The protein below binds the small molecule below.
Small molecule (SMILES): Nc1nc2c(ncn2[C@@H]2O[C@H](CO[P](=O)(O)O[P](=O)(O)NP(=O)(O)O)[C@@H](O)[C@H]2O)c(=O)[nH]1

Binding-site contacts:
Ligand atom O1A contacts residue SER17 of chain 1.A at 3.3 Å (h-bond).
Ligand atom O4' contacts residue LYS117 of chain 1.A at 3.2 Å (salt-bridge).
Ligand atom O2G contacts residue MG1 of chain 1.B at 2.2 Å.
Ligand atom O2' contacts residue PHE28 of chain 1.A at 3.2 Å.
Ligand atom O1B contacts residue LYS16 of chain 1.A at 2.9 Å (salt-bridge).
Ligand atom O2A contacts residue GLN32 of chain 1.A at 3.2 Å.
Ligand atom N1 contacts residue ASP119 of chain 1.A at 2.8 Å (salt-bridge).
Ligand atom O3G contacts residue SER12 of chain 1.A at 3.4 Å.
Ligand atom PG contacts residue MG1 of chain 1.B at 3.4 Å.
Ligand atom O1G contacts residue SER34 of chain 1.A at 2.8 Å (h-bond).
Ligand atom C8 contacts residue SER18 of chain 1.A at 3.3 Å.
Ligand atom O1B contacts residue ALA13 of chain 1.A at 3.5 Å (h-bond).
Ligand atom O1B contacts residue GLY15 of chain 1.A at 2.9 Å (h-bond).
Ligand atom N3B contacts residue ALA13 of chain 1.A at 3.0 Å (h-bond).
Ligand atom O2B contacts residue SER17 of chain 1.A at 2.9 Å (h-bond).
Ligand atom O6 contacts residue SER146 of chain 1.A at 3.4 Å.
Ligand atom O1B contacts residue VAL14 of chain 1.A at 3.3 Å (h-bond).
Ligand atom N1 contacts residue LYS148 of chain 1.A at 3.5 Å.
Ligand atom O6 contacts residue ALA147 of chain 1.A at 2.9 Å (h-bond).
Ligand atom O1A contacts residue SER18 of chain 1.A at 2.8 Å (h-bond).
Ligand atom N2 contacts residue ASP119 of chain 1.A at 2.9 Å (salt-bridge).
Ligand atom O2B contacts residue MG1 of chain 1.B at 2.2 Å.
Ligand atom O2' contacts residue HIS29 of chain 1.A at 2.8 Å (h-bond).
Ligand atom PB contacts residue LYS16 of chain 1.A at 3.5 Å.
Ligand atom O6 contacts residue ASP119 of chain 1.A at 3.3 Å (salt-bridge).
Ligand atom O3A contacts residue GLY15 of chain 1.A at 3.2 Å (h-bond).
Ligand atom O2B contacts residue LYS16 of chain 1.A at 3.4 Å (salt-bridge).
Ligand atom O3G contacts residue LYS16 of chain 1.A at 2.6 Å (salt-bridge).
Ligand atom O3' contacts residue GLU30 of chain 1.A at 2.9 Å (salt-bridge).
Ligand atom O2G contacts residue THR35 of chain 1.A at 2.8 Å (h-bond).
Ligand atom C6 contacts residue ASP119 of chain 1.A at 3.5 Å.
Ligand atom O6 contacts residue LYS148 of chain 1.A at 3.4 Å (salt-bridge).
Ligand atom O1G contacts residue SER12 of chain 1.A at 2.4 Å (h-bond).
Ligand atom O2' contacts residue GLU30 of chain 1.A at 3.3 Å (salt-bridge).
Ligand atom N7 contacts residue ASN116 of chain 1.A at 3.1 Å (h-bond).
Ligand atom N3B contacts residue MG1 of chain 1.B at 3.5 Å.
Ligand atom O3G contacts residue GLY61 of chain 1.A at 2.8 Å (h-bond).
Ligand atom PB contacts residue MG1 of chain 1.B at 3.4 Å.
Ligand atom O6 contacts residue LYS117 of chain 1.A at 3.5 Å.
Ligand atom O6 contacts residue ASN116 of chain 1.A at 3.4 Å (h-bond).

Sequence of chain 1.A:
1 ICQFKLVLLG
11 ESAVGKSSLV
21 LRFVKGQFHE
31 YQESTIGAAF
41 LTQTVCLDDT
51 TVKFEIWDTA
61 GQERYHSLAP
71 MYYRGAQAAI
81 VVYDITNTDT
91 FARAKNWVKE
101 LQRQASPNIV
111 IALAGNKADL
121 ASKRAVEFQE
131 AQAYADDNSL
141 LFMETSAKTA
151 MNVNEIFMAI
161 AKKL